Sequence of chain 36.C:
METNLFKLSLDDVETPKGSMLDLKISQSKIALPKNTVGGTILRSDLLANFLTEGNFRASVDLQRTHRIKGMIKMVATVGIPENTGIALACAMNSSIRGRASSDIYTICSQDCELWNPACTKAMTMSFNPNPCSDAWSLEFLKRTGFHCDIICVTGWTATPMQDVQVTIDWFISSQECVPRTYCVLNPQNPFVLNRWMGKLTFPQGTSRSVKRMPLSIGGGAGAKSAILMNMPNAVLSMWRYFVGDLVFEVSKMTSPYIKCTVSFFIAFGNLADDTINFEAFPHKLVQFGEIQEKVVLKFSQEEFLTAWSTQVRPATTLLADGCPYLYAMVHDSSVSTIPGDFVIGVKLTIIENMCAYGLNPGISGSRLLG

A small-molecule ligand and the protein it binds are described below.
Small molecule (SMILES): Nc1ccn([C@@H]2O[C@H](CO[P](=O)(O)O[C@H]3[C@@H](O)[C@H](n4ccc(=O)[nH]c4=O)O[C@@H]3CO[P](=O)(O)O[C@H]3[C@@H](O)[C@H](n4ccc(N)nc4=O)O[C@@H]3CO[P](=O)(O)O[C@H]3[C@@H](O)[C@H](n4ccc(=O)[nH]c4=O)O[C@@H]3CO[P](=O)(O)O[C@H]3[C@@H](O)[C@H](n4cnc5c(=O)nc(N)[nH]c54)O[C@@H]3CO[P](=O)(O)O[C@H]3[C@@H](O)[C@H](n4cnc5c(N)ncnc54)O[C@@H]3CO)[C@@H](O)[C@H]2O)c(=O)n1

Binding-site contacts:
Ligand atom C5' contacts residue THR124 of chain 36.C at 3.5 Å.
Ligand atom P contacts residue THR3 of chain 47.C at 3.9 Å.
Ligand atom O2' contacts residue MET1 of chain 47.C at 3.2 Å (h-bond).
Ligand atom O3' contacts residue GLU2 of chain 47.C at 3.6 Å.
Ligand atom O4' contacts residue MET1 of chain 47.C at 3.7 Å.
Ligand atom OP1 contacts residue ASN4 of chain 47.C at 3.5 Å.
Ligand atom O2' contacts residue SER126 of chain 36.C at 3.6 Å (h-bond).
Ligand atom C4' contacts residue MET1 of chain 47.C at 3.9 Å (hydrophobic).
Ligand atom C5' contacts residue SER126 of chain 36.C at 3.9 Å.
Ligand atom C4 contacts residue VAL192 of chain 36.C at 3.9 Å (hydrophobic).
Ligand atom C1' contacts residue ARG180 of chain 36.C at 3.7 Å.
Ligand atom OP2 contacts residue LYS7 of chain 47.C at 2.6 Å (salt-bridge).
Ligand atom C2 contacts residue VAL192 of chain 36.C at 3.7 Å (hydrophobic).
Ligand atom O2' contacts residue ARG180 of chain 36.C at 3.9 Å.
Ligand atom N7 contacts residue ILE350 of chain 36.C at 3.8 Å.
Ligand atom P contacts residue SER126 of chain 36.C at 3.7 Å.
Ligand atom C6 contacts residue ILE350 of chain 36.C at 3.8 Å (hydrophobic).
Ligand atom C2 contacts residue ARG180 of chain 36.C at 3.6 Å.
Ligand atom OP1 contacts residue THR124 of chain 36.C at 3.8 Å.
Ligand atom O3' contacts residue THR3 of chain 47.C at 3.8 Å.
Ligand atom C1' contacts residue PRO190 of chain 36.C at 3.9 Å (hydrophobic).
Ligand atom OP1 contacts residue SER126 of chain 36.C at 2.8 Å (h-bond).
Ligand atom C4' contacts residue THR124 of chain 36.C at 3.6 Å.
Ligand atom C5' contacts residue GLU2 of chain 47.C at 3.2 Å.
Ligand atom O4' contacts residue PRO190 of chain 36.C at 3.2 Å.
Ligand atom N3 contacts residue ARG180 of chain 36.C at 4.0 Å.
Ligand atom O5' contacts residue LYS7 of chain 47.C at 3.4 Å (salt-bridge).
Ligand atom C4' contacts residue GLU2 of chain 47.C at 3.5 Å.
Ligand atom P contacts residue LYS7 of chain 47.C at 3.2 Å.
Ligand atom N6 contacts residue ILE350 of chain 36.C at 4.0 Å.
Ligand atom O4' contacts residue ARG180 of chain 36.C at 4.0 Å.
Ligand atom OP1 contacts residue THR3 of chain 47.C at 2.9 Å (h-bond).
Ligand atom O3' contacts residue SER126 of chain 36.C at 3.3 Å.
Ligand atom O2' contacts residue MET125 of chain 36.C at 3.6 Å.
Ligand atom OP1 contacts residue LYS7 of chain 47.C at 3.4 Å (salt-bridge).
Ligand atom N3 contacts residue VAL192 of chain 36.C at 3.4 Å.
Ligand atom OP1 contacts residue THR124 of chain 36.C at 4.0 Å.
Ligand atom C4' contacts residue SER126 of chain 36.C at 3.4 Å.
Ligand atom C5 contacts residue ILE350 of chain 36.C at 3.6 Å (hydrophobic).
Ligand atom N6 contacts residue THR349 of chain 36.C at 3.9 Å.

Sequence of chain 47.C:
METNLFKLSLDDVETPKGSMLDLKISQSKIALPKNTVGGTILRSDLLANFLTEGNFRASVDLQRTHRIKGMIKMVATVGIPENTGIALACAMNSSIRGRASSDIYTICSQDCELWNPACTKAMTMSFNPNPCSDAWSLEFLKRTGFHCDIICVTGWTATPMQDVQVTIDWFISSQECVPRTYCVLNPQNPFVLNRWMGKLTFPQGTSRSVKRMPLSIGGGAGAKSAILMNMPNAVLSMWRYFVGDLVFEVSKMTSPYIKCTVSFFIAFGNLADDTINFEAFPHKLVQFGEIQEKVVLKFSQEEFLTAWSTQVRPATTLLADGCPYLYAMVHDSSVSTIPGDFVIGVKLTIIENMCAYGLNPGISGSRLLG